Sequence of chain 21.E:
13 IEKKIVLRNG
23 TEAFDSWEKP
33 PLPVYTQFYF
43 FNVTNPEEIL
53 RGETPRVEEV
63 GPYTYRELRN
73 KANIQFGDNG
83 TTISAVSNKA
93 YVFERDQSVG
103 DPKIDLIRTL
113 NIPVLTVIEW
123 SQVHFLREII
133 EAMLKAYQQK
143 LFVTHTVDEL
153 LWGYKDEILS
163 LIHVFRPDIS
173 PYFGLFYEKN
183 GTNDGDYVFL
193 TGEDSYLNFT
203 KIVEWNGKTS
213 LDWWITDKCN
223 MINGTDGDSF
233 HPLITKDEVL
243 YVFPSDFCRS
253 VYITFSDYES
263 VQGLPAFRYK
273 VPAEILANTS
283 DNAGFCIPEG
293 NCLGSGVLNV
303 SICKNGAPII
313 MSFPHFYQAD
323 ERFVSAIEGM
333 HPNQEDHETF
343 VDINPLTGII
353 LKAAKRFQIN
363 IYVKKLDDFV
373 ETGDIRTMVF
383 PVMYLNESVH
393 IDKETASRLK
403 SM

Binding-site contacts:
Ligand atom C3 contacts residue ASN21 of chain 21.E at 3.7 Å.
Ligand atom C4 contacts residue ASN21 of chain 21.E at 3.8 Å.
Ligand atom O6 contacts residue ASN21 of chain 21.E at 4.3 Å.
Ligand atom C2 contacts residue ASN21 of chain 21.E at 2.5 Å.
Ligand atom C1 contacts residue ASN21 of chain 21.E at 1.4 Å.
Ligand atom C6 contacts residue ASN21 of chain 21.E at 3.3 Å.
Ligand atom C7 contacts residue ASN21 of chain 21.E at 4.0 Å.
Ligand atom O5 contacts residue ASN21 of chain 21.E at 2.5 Å (h-bond).
Ligand atom N2 contacts residue ASN21 of chain 21.E at 3.3 Å (h-bond).
Ligand atom C5 contacts residue ASN21 of chain 21.E at 3.3 Å.
Ligand atom O7 contacts residue ASN21 of chain 21.E at 4.0 Å.

The protein below binds the small molecule below.
Small molecule (SMILES): CC(=O)N[C@@H]1[C@@H](O)[C@H](O)[C@@H](CO)O[C@H]1O